Binding-site contacts:
Ligand atom O5 contacts residue PHE894 of chain 1.B at 4.0 Å.
Ligand atom C7 contacts residue ASN568 of chain 1.B at 3.7 Å.
Ligand atom O6 contacts residue ASN895 of chain 1.B at 4.2 Å.
Ligand atom C2 contacts residue ASN895 of chain 1.B at 2.5 Å.
Ligand atom C6 contacts residue PHE982 of chain 1.B at 4.5 Å (hydrophobic).
Ligand atom C8 contacts residue ASN568 of chain 1.B at 3.7 Å.
Ligand atom C1 contacts residue ASN895 of chain 1.B at 1.4 Å.
Ligand atom O5 contacts residue PHE982 of chain 1.B at 3.8 Å.
Ligand atom O3 contacts residue PHE894 of chain 1.B at 4.4 Å.
Ligand atom C4 contacts residue ASN895 of chain 1.B at 4.0 Å.
Ligand atom O6 contacts residue ALA893 of chain 1.B at 3.6 Å.
Ligand atom N2 contacts residue ASN895 of chain 1.B at 3.5 Å (h-bond).
Ligand atom O6 contacts residue PHE894 of chain 1.B at 4.0 Å.
Ligand atom C1 contacts residue PHE982 of chain 1.B at 4.2 Å (hydrophobic).
Ligand atom C7 contacts residue GLU567 of chain 1.B at 4.3 Å.
Ligand atom O7 contacts residue ASN568 of chain 1.B at 3.2 Å (h-bond).
Ligand atom C8 contacts residue ASN895 of chain 1.B at 4.5 Å.
Ligand atom C3 contacts residue ASN895 of chain 1.B at 3.2 Å.
Ligand atom C8 contacts residue GLU567 of chain 1.B at 3.3 Å.
Ligand atom C7 contacts residue ASN895 of chain 1.B at 4.4 Å.
Ligand atom C5 contacts residue ASN895 of chain 1.B at 3.6 Å.
Ligand atom O5 contacts residue ASN895 of chain 1.B at 2.3 Å (h-bond).
Ligand atom O7 contacts residue GLU567 of chain 1.B at 4.5 Å.
Ligand atom O3 contacts residue ASN895 of chain 1.B at 2.3 Å (h-bond).
Ligand atom C6 contacts residue ALA893 of chain 1.B at 4.1 Å (hydrophobic).
Ligand atom C1 contacts residue LEU591 of chain 1.B at 3.7 Å (hydrophobic).

Sequence of chain 1.B:
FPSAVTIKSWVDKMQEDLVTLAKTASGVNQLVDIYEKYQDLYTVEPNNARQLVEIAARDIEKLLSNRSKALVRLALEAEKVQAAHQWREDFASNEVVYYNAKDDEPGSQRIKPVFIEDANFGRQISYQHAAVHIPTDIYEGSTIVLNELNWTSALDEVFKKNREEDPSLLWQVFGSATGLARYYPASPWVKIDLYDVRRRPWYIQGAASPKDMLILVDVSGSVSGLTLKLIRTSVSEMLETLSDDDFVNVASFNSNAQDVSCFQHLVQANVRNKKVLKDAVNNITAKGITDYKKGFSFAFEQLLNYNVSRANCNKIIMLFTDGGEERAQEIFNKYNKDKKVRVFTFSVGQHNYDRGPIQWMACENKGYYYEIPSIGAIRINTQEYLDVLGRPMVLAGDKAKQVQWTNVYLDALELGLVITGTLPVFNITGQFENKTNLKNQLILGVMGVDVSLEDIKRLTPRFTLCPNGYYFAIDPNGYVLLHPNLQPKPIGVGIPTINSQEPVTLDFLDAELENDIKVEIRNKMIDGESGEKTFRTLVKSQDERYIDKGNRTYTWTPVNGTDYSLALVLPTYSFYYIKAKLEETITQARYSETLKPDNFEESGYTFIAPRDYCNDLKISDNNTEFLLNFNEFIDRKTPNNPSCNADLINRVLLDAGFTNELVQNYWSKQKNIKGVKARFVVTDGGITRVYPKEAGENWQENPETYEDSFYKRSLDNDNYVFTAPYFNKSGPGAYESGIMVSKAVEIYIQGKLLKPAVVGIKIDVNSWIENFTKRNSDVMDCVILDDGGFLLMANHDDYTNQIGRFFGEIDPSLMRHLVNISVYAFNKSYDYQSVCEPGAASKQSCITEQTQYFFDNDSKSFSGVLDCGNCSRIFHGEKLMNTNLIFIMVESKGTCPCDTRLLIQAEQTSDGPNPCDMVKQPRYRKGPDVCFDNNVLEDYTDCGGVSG

A protein and the small-molecule ligand that binds it are described below.
Small molecule (SMILES): CC(=O)N[C@H]1[C@H](O[C@H]2[C@H](O)[C@@H](NC(C)=O)CO[C@@H]2CO)O[C@H](CO)[C@@H](O)[C@@H]1O